The protein below binds the small molecule below.
Small molecule (SMILES): CC(=O)N[C@H]1[C@H](O[C@H]2[C@H](O)[C@@H](NC(C)=O)CO[C@@H]2CO)O[C@H](CO)[C@@H](O[C@@H]2O[C@H](CO)[C@@H](O)[C@H](O)[C@@H]2O)[C@@H]1O

Binding-site contacts:
Ligand atom C8 contacts residue PHE142 of chain 1.A at 3.9 Å (hydrophobic).
Ligand atom C4 contacts residue GLU106 of chain 1.A at 4.3 Å.
Ligand atom O7 contacts residue ASN210 of chain 1.A at 2.8 Å (h-bond).
Ligand atom C7 contacts residue VAL105 of chain 1.A at 4.2 Å (hydrophobic).
Ligand atom O5 contacts residue GLU106 of chain 1.A at 4.3 Å.
Ligand atom C5 contacts residue GLU106 of chain 1.A at 3.4 Å.
Ligand atom O6 contacts residue PHE254 of chain 1.A at 3.4 Å.
Ligand atom O5 contacts residue PHE189 of chain 1.A at 4.3 Å.
Ligand atom O3 contacts residue PRO32 of chain 1.A at 4.4 Å.
Ligand atom O3 contacts residue VAL105 of chain 1.A at 3.8 Å.
Ligand atom O6 contacts residue ALA256 of chain 1.A at 4.1 Å.
Ligand atom C1 contacts residue ASN210 of chain 1.A at 1.4 Å.
Ligand atom C1 contacts residue PHE254 of chain 1.A at 4.3 Å (hydrophobic).
Ligand atom O7 contacts residue PHE209 of chain 1.A at 4.4 Å.
Ligand atom N2 contacts residue ASN210 of chain 1.A at 2.9 Å (h-bond).
Ligand atom O5 contacts residue ASN210 of chain 1.A at 2.3 Å (h-bond).
Ligand atom O5 contacts residue PHE254 of chain 1.A at 3.7 Å.
Ligand atom C6 contacts residue ALA256 of chain 1.A at 3.7 Å (hydrophobic).
Ligand atom C8 contacts residue THR212 of chain 1.A at 4.1 Å.
Ligand atom C5 contacts residue PHE254 of chain 1.A at 4.5 Å (hydrophobic).
Ligand atom C3 contacts residue ASN210 of chain 1.A at 3.8 Å.
Ligand atom C6 contacts residue GLU106 of chain 1.A at 3.4 Å.
Ligand atom C1 contacts residue GLU106 of chain 1.A at 4.4 Å.
Ligand atom C8 contacts residue VAL105 of chain 1.A at 4.3 Å (hydrophobic).
Ligand atom C2 contacts residue GLU106 of chain 1.A at 3.9 Å.
Ligand atom C5 contacts residue ASN210 of chain 1.A at 3.6 Å.
Ligand atom C8 contacts residue PHE110 of chain 1.A at 3.7 Å (hydrophobic).
Ligand atom C4 contacts residue ASN210 of chain 1.A at 4.3 Å.
Ligand atom O7 contacts residue PHE189 of chain 1.A at 3.4 Å.
Ligand atom C7 contacts residue ASN210 of chain 1.A at 3.1 Å.
Ligand atom C8 contacts residue ASN210 of chain 1.A at 3.2 Å.
Ligand atom C8 contacts residue GLY257 of chain 1.A at 4.5 Å.
Ligand atom O7 contacts residue VAL105 of chain 1.A at 3.9 Å.
Ligand atom C2 contacts residue ASN210 of chain 1.A at 2.5 Å.
Ligand atom C4 contacts residue PRO32 of chain 1.A at 4.4 Å (hydrophobic).
Ligand atom C6 contacts residue PHE254 of chain 1.A at 4.0 Å (hydrophobic).
Ligand atom O2 contacts residue GLU106 of chain 1.A at 3.9 Å.
Ligand atom O4 contacts residue GLU106 of chain 1.A at 3.7 Å.

Sequence of chain 1.A:
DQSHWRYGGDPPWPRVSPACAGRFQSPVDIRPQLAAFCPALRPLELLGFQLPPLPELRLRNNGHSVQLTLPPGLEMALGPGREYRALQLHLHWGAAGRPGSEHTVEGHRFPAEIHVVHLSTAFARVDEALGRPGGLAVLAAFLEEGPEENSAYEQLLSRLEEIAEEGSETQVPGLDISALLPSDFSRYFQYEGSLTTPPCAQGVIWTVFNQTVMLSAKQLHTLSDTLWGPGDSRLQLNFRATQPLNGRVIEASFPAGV